The small molecule below binds the protein below.
Small molecule (SMILES): O=C(O)C(=O)CO

Binding-site contacts:
Ligand atom C2 contacts residue GLU146 of chain 1.A at 3.6 Å.
Ligand atom O1 contacts residue GLU146 of chain 1.A at 2.8 Å (salt-bridge).
Ligand atom O2 contacts residue PRO170 of chain 1.A at 2.9 Å (h-bond).
Ligand atom C1 contacts residue GLU146 of chain 1.A at 3.5 Å.
Ligand atom C1 contacts residue ASP172 of chain 1.A at 3.8 Å.
Ligand atom C2 contacts residue MG1 of chain 1.E at 2.8 Å.
Ligand atom O4 contacts residue PHE167 of chain 1.A at 3.7 Å.
Ligand atom C2 contacts residue GLY169 of chain 1.A at 3.4 Å.
Ligand atom C2 contacts residue ARG70 of chain 1.A at 3.8 Å.
Ligand atom C1 contacts residue MG1 of chain 1.E at 2.8 Å.
Ligand atom C1 contacts residue GLY169 of chain 1.A at 3.1 Å.
Ligand atom O1 contacts residue ASP172 of chain 1.A at 3.0 Å (salt-bridge).
Ligand atom O2 contacts residue MG1 of chain 1.E at 4.0 Å.
Ligand atom O3 contacts residue ARG70 of chain 1.A at 2.8 Å (salt-bridge).
Ligand atom O4 contacts residue ILE168 of chain 1.A at 3.5 Å (h-bond).
Ligand atom O1 contacts residue GLY169 of chain 1.A at 3.3 Å.
Ligand atom C3 contacts residue ARG70 of chain 1.A at 3.9 Å.
Ligand atom O3 contacts residue MG1 of chain 1.E at 2.1 Å.
Ligand atom O3 contacts residue GLY169 of chain 1.A at 3.9 Å.
Ligand atom O4 contacts residue MET144 of chain 1.A at 3.5 Å.
Ligand atom C2 contacts residue MET144 of chain 1.A at 3.7 Å (hydrophobic).
Ligand atom O1 contacts residue MG1 of chain 1.E at 2.2 Å.
Ligand atom C1 contacts residue THR171 of chain 1.A at 3.4 Å.
Ligand atom O4 contacts residue PRO170 of chain 1.A at 3.5 Å.
Ligand atom C3 contacts residue PHE211 of chain 1.A at 3.6 Å (hydrophobic).
Ligand atom O4 contacts residue GLY169 of chain 1.A at 3.3 Å.
Ligand atom O2 contacts residue ASP172 of chain 1.A at 3.8 Å.
Ligand atom O3 contacts residue GLU146 of chain 1.A at 3.0 Å (salt-bridge).
Ligand atom O3 contacts residue ASP172 of chain 1.A at 4.1 Å.
Ligand atom C3 contacts residue PRO170 of chain 1.A at 4.0 Å (hydrophobic).
Ligand atom C1 contacts residue PRO170 of chain 1.A at 3.5 Å (hydrophobic).
Ligand atom C3 contacts residue GLY169 of chain 1.A at 3.9 Å.
Ligand atom O1 contacts residue PRO170 of chain 1.A at 3.9 Å.
Ligand atom C3 contacts residue MET144 of chain 1.A at 4.0 Å (hydrophobic).
Ligand atom O2 contacts residue GLY169 of chain 1.A at 3.0 Å.
Ligand atom O4 contacts residue PHE211 of chain 1.A at 2.8 Å.
Ligand atom O3 contacts residue MET144 of chain 1.A at 3.2 Å.
Ligand atom C3 contacts residue MG1 of chain 1.E at 4.2 Å.
Ligand atom O1 contacts residue THR171 of chain 1.A at 3.5 Å (h-bond).
Ligand atom O2 contacts residue THR171 of chain 1.A at 2.9 Å (h-bond).

Sequence of chain 1.A:
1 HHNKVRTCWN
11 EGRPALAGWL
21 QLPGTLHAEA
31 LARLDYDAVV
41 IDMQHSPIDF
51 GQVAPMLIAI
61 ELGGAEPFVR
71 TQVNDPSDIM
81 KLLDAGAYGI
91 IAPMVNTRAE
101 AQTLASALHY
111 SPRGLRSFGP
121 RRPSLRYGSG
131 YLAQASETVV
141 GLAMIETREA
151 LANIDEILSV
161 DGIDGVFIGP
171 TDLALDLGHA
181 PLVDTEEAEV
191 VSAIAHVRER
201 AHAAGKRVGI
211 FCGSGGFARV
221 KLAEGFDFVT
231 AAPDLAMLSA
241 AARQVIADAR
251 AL